Binding-site contacts:
Ligand atom C2 contacts residue ASN657 of chain 1.C at 2.5 Å.
Ligand atom C5 contacts residue ASN657 of chain 1.C at 3.7 Å.
Ligand atom O5 contacts residue ASN657 of chain 1.C at 2.4 Å (h-bond).
Ligand atom O7 contacts residue ASN657 of chain 1.C at 3.8 Å.
Ligand atom C7 contacts residue ASN657 of chain 1.C at 3.5 Å.
Ligand atom N2 contacts residue ASN657 of chain 1.C at 2.9 Å (h-bond).
Ligand atom C1 contacts residue ASN657 of chain 1.C at 1.4 Å.
Ligand atom C3 contacts residue ASN657 of chain 1.C at 3.8 Å.
Ligand atom C4 contacts residue ASN657 of chain 1.C at 4.2 Å.

Sequence of chain 1.C:
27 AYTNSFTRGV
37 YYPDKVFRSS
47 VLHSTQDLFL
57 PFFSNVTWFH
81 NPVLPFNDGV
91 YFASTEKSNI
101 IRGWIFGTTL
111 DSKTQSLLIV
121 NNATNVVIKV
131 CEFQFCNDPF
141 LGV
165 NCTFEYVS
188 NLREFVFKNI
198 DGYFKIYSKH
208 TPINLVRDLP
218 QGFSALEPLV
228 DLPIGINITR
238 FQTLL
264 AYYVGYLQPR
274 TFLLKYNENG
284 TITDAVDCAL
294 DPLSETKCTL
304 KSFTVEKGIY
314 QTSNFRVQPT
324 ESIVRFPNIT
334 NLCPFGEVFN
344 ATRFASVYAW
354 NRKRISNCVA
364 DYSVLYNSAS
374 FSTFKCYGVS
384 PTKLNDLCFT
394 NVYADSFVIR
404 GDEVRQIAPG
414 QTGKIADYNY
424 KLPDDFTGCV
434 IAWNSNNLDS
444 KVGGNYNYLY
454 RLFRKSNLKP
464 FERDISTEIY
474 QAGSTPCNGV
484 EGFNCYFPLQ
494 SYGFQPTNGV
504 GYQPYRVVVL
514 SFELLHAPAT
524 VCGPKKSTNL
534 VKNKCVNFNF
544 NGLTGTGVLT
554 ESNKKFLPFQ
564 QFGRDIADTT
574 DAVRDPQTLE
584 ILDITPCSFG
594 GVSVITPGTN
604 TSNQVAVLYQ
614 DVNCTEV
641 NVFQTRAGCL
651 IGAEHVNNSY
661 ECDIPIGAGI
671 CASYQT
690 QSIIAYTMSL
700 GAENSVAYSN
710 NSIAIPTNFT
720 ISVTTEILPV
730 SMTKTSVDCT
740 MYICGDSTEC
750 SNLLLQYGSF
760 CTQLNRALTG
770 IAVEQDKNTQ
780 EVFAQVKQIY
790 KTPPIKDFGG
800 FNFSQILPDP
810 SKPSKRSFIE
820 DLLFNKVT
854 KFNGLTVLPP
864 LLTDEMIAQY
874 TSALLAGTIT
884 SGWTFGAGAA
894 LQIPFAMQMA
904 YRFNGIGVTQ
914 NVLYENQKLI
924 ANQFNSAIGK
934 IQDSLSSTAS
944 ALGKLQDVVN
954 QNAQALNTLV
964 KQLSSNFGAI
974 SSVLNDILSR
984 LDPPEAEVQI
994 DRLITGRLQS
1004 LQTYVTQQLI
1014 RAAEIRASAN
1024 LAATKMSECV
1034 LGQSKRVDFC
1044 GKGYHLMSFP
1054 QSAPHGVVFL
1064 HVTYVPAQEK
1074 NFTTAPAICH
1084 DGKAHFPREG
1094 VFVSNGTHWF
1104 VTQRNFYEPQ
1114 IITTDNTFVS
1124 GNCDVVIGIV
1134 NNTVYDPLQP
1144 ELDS

The protein below binds the small molecule below.
Small molecule (SMILES): CC(=O)N[C@@H]1[C@@H](O)[C@H](O)[C@@H](CO)O[C@H]1O